Sequence of chain 3.A:
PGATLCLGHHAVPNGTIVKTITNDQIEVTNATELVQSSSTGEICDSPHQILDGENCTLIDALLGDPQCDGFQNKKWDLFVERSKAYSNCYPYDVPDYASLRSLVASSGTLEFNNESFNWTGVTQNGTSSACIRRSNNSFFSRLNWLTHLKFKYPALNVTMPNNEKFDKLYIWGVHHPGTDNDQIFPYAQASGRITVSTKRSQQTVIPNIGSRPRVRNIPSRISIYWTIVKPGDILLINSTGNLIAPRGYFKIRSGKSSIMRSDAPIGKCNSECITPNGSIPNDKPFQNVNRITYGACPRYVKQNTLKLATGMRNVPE

This small molecule binds to this protein.
Small molecule (SMILES): CC(=O)N[C@H]1[C@H](O[C@H]2[C@H](O)[C@@H](NC(C)=O)CO[C@@H]2CO)O[C@H](CO)[C@@H](O)[C@@H]1O

Sequence of chain 1.A:
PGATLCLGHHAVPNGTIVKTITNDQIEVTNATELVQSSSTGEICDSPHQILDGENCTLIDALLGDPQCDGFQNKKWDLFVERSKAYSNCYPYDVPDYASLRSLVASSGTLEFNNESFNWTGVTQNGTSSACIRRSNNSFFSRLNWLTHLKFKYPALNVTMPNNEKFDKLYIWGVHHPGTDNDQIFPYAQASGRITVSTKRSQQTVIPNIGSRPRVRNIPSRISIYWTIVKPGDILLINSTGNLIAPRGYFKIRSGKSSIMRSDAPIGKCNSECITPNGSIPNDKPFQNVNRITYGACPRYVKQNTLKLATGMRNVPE

Binding-site contacts:
Ligand atom C5 contacts residue ASN159 of chain 3.A at 3.6 Å.
Ligand atom C4 contacts residue ARG216 of chain 1.A at 4.0 Å.
Ligand atom O5 contacts residue ARG216 of chain 1.A at 3.5 Å (salt-bridge).
Ligand atom N2 contacts residue SER213 of chain 1.A at 3.0 Å (h-bond).
Ligand atom C6 contacts residue THR161 of chain 3.A at 4.1 Å.
Ligand atom O5 contacts residue ASN159 of chain 3.A at 2.3 Å (h-bond).
Ligand atom C7 contacts residue ASN159 of chain 3.A at 3.7 Å.
Ligand atom C8 contacts residue NAG1 of chain 3.J at 4.0 Å.
Ligand atom C2 contacts residue ASN159 of chain 3.A at 2.5 Å.
Ligand atom C1 contacts residue SER213 of chain 1.A at 4.2 Å.
Ligand atom O3 contacts residue ARG216 of chain 1.A at 3.5 Å.
Ligand atom C3 contacts residue ASN159 of chain 3.A at 3.8 Å.
Ligand atom O3 contacts residue SER213 of chain 1.A at 4.4 Å.
Ligand atom C8 contacts residue ARG216 of chain 1.A at 4.4 Å.
Ligand atom C1 contacts residue ASN159 of chain 3.A at 1.4 Å.
Ligand atom O4 contacts residue ARG216 of chain 1.A at 3.7 Å.
Ligand atom C8 contacts residue ILE236 of chain 3.A at 4.1 Å (hydrophobic).
Ligand atom C7 contacts residue ARG216 of chain 1.A at 3.9 Å.
Ligand atom C7 contacts residue PRO215 of chain 1.A at 4.2 Å (hydrophobic).
Ligand atom N2 contacts residue ASN159 of chain 3.A at 3.1 Å (h-bond).
Ligand atom O7 contacts residue ARG216 of chain 1.A at 3.0 Å (salt-bridge).
Ligand atom C3 contacts residue SER213 of chain 1.A at 4.0 Å.
Ligand atom C3 contacts residue ARG216 of chain 1.A at 4.0 Å.
Ligand atom C5 contacts residue ARG216 of chain 1.A at 4.3 Å.
Ligand atom C2 contacts residue SER213 of chain 1.A at 4.0 Å.
Ligand atom O7 contacts residue ASN159 of chain 3.A at 3.9 Å.
Ligand atom C4 contacts residue ASN159 of chain 3.A at 4.2 Å.
Ligand atom C8 contacts residue THR181 of chain 1.A at 4.2 Å.
Ligand atom C7 contacts residue SER213 of chain 1.A at 3.7 Å.
Ligand atom C7 contacts residue NAG1 of chain 3.J at 4.1 Å.
Ligand atom O7 contacts residue NAG1 of chain 3.J at 4.0 Å.
Ligand atom O5 contacts residue LEU238 of chain 3.A at 4.3 Å.
Ligand atom C8 contacts residue SER213 of chain 1.A at 3.4 Å.
Ligand atom O7 contacts residue ARG214 of chain 1.A at 4.1 Å.
Ligand atom C2 contacts residue ARG216 of chain 1.A at 3.9 Å.
Ligand atom O7 contacts residue PRO215 of chain 1.A at 3.5 Å.
Ligand atom C1 contacts residue ARG216 of chain 1.A at 3.9 Å.
Ligand atom C8 contacts residue PRO215 of chain 1.A at 4.1 Å (hydrophobic).